Binding-site contacts:
Ligand atom C3 contacts residue ASN103 of chain 1.C at 3.8 Å.
Ligand atom C2 contacts residue ASN103 of chain 1.C at 2.4 Å.
Ligand atom C4 contacts residue ASN103 of chain 1.C at 4.2 Å.
Ligand atom C8 contacts residue ASN103 of chain 1.C at 4.4 Å.
Ligand atom O5 contacts residue ASN103 of chain 1.C at 2.4 Å (h-bond).
Ligand atom O7 contacts residue ASN103 of chain 1.C at 3.5 Å (h-bond).
Ligand atom C1 contacts residue ASN103 of chain 1.C at 1.4 Å.
Ligand atom C7 contacts residue ASN103 of chain 1.C at 3.3 Å.
Ligand atom C5 contacts residue ASN103 of chain 1.C at 3.7 Å.
Ligand atom N2 contacts residue ASN103 of chain 1.C at 2.8 Å (h-bond).
Ligand atom O6 contacts residue ASN103 of chain 1.C at 4.4 Å.
Ligand atom O6 contacts residue GLY114 of chain 1.C at 4.4 Å.
Ligand atom O6 contacts residue LYS117 of chain 1.C at 3.5 Å (salt-bridge).

The small molecule below binds the protein below.
Small molecule (SMILES): CC(=O)N[C@H]1[C@H](O[C@H]2[C@H](O)[C@@H](NC(C)=O)CO[C@@H]2CO)O[C@H](CO)[C@@H](O)[C@@H]1O

Sequence of chain 1.C:
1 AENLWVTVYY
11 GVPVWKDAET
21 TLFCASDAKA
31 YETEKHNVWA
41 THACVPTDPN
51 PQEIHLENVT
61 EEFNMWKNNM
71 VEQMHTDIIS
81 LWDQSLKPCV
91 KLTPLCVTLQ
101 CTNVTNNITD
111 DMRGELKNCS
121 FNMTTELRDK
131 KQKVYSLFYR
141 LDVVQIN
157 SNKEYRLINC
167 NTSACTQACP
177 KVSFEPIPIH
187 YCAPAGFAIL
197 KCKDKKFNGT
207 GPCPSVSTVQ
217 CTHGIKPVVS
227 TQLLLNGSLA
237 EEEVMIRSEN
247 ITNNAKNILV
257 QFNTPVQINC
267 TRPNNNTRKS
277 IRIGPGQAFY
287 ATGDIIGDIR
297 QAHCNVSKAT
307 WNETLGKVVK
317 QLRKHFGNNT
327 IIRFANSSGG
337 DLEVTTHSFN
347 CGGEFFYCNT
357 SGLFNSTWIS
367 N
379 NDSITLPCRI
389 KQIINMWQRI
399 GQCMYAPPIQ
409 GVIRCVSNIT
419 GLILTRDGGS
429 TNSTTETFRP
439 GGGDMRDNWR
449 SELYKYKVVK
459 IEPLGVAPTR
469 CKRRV